Sequence of chain 1.C:
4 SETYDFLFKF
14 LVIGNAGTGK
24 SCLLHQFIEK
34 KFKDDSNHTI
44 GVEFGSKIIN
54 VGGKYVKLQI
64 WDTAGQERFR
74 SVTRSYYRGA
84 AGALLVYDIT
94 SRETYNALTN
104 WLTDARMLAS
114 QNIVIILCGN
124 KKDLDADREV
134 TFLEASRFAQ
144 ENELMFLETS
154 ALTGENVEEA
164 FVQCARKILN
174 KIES

The small molecule below binds the protein below.
Small molecule (SMILES): Nc1nc2c(ncn2[C@@H]2O[C@H](CO[P](=O)(O)O[P](=O)(O)NP(=O)(O)O)[C@@H](O)[C@H]2O)c(=O)[nH]1

Binding-site contacts:
Ligand atom N1 contacts residue ASP126 of chain 1.C at 2.8 Å (salt-bridge).
Ligand atom O3G contacts residue ALA19 of chain 1.C at 3.4 Å.
Ligand atom O1B contacts residue LYS23 of chain 1.C at 2.8 Å (salt-bridge).
Ligand atom O2G contacts residue THR42 of chain 1.C at 2.9 Å (h-bond).
Ligand atom O1G contacts residue ALA19 of chain 1.C at 3.6 Å.
Ligand atom C2 contacts residue ASP126 of chain 1.C at 3.6 Å.
Ligand atom O6 contacts residue ALA154 of chain 1.C at 2.8 Å (h-bond).
Ligand atom N3B contacts residue GLY20 of chain 1.C at 3.0 Å (h-bond).
Ligand atom O2A contacts residue SER39 of chain 1.C at 2.8 Å (h-bond).
Ligand atom O1B contacts residue GLY22 of chain 1.C at 3.0 Å (h-bond).
Ligand atom O6 contacts residue LEU155 of chain 1.C at 3.5 Å (h-bond).
Ligand atom O1A contacts residue SER24 of chain 1.C at 3.2 Å (h-bond).
Ligand atom O2G contacts residue MG1 of chain 1.O at 2.0 Å.
Ligand atom O1B contacts residue THR21 of chain 1.C at 3.2 Å (h-bond).
Ligand atom N2 contacts residue LEU127 of chain 1.C at 3.5 Å.
Ligand atom O6 contacts residue LYS124 of chain 1.C at 3.5 Å.
Ligand atom O2' contacts residue PHE35 of chain 1.C at 3.3 Å.
Ligand atom N7 contacts residue ASN123 of chain 1.C at 3.3 Å (h-bond).
Ligand atom O2B contacts residue MG1 of chain 1.O at 2.1 Å.
Ligand atom O6 contacts residue SER153 of chain 1.C at 3.5 Å.
Ligand atom O3G contacts residue GLY68 of chain 1.C at 2.7 Å (h-bond).
Ligand atom O2B contacts residue LYS23 of chain 1.C at 3.6 Å.
Ligand atom PG contacts residue MG1 of chain 1.O at 3.2 Å.
Ligand atom O1A contacts residue GLY22 of chain 1.C at 3.2 Å.
Ligand atom O3G contacts residue LYS23 of chain 1.C at 2.6 Å (salt-bridge).
Ligand atom N2 contacts residue ASP126 of chain 1.C at 2.8 Å (salt-bridge).
Ligand atom O6 contacts residue ASP126 of chain 1.C at 3.4 Å (salt-bridge).
Ligand atom O2B contacts residue SER24 of chain 1.C at 3.0 Å (h-bond).
Ligand atom O1B contacts residue GLY20 of chain 1.C at 3.5 Å (h-bond).
Ligand atom O6 contacts residue ASN123 of chain 1.C at 3.4 Å (h-bond).
Ligand atom O1G contacts residue HIS41 of chain 1.C at 2.7 Å (h-bond).
Ligand atom C6 contacts residue ASP126 of chain 1.C at 3.6 Å.
Ligand atom C8 contacts residue GLY22 of chain 1.C at 3.6 Å.
Ligand atom N7 contacts residue ALA154 of chain 1.C at 3.6 Å.
Ligand atom PB contacts residue MG1 of chain 1.O at 3.2 Å.
Ligand atom N3B contacts residue MG1 of chain 1.O at 3.4 Å.
Ligand atom O4' contacts residue LYS124 of chain 1.C at 3.2 Å (salt-bridge).
Ligand atom O1A contacts residue CYS25 of chain 1.C at 2.8 Å (h-bond).
Ligand atom O3A contacts residue GLY22 of chain 1.C at 3.2 Å (h-bond).
Ligand atom C6 contacts residue LYS124 of chain 1.C at 3.6 Å.